Sequence of chain 1.A:
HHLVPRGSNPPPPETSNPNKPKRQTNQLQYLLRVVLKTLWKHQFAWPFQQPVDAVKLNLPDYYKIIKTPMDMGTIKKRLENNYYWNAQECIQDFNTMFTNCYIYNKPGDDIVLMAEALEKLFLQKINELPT

The protein below binds the small molecule below.
Small molecule (SMILES): CCN1C(=O)c2cccc3c(S(=O)(=O)NC4CCCCC4)ccc1c23

Binding-site contacts:
Ligand atom CAO contacts residue PHE56 of chain 1.A at 3.4 Å (hydrophobic).
Ligand atom CAC contacts residue ILE119 of chain 1.A at 3.9 Å (hydrophobic).
Ligand atom NAD contacts residue ILE119 of chain 1.A at 4.0 Å.
Ligand atom CAO contacts residue ILE119 of chain 1.A at 4.0 Å (hydrophobic).
Ligand atom CAG contacts residue PRO55 of chain 1.A at 3.9 Å (hydrophobic).
Ligand atom CAB contacts residue LEU67 of chain 1.A at 3.7 Å (hydrophobic).
Ligand atom CAB contacts residue ILE119 of chain 1.A at 3.9 Å (hydrophobic).
Ligand atom OAN contacts residue TYR70 of chain 1.A at 4.1 Å.
Ligand atom CAG contacts residue LEU65 of chain 1.A at 3.8 Å (hydrophobic).
Ligand atom CAA contacts residue ILE119 of chain 1.A at 4.0 Å (hydrophobic).
Ligand atom CAX contacts residue ASP118 of chain 1.A at 3.9 Å.
Ligand atom OAN contacts residue ASN113 of chain 1.A at 3.1 Å (h-bond).
Ligand atom CAE contacts residue ILE119 of chain 1.A at 3.9 Å (hydrophobic).
Ligand atom CAK contacts residue LEU67 of chain 1.A at 3.9 Å (hydrophobic).
Ligand atom CAE contacts residue LEU65 of chain 1.A at 4.0 Å (hydrophobic).
Ligand atom SAP contacts residue LEU65 of chain 1.A at 4.1 Å.
Ligand atom CAM contacts residue PRO55 of chain 1.A at 3.7 Å (hydrophobic).
Ligand atom CAU contacts residue TRP54 of chain 1.A at 3.6 Å (hydrophobic).
Ligand atom CAM contacts residue VAL60 of chain 1.A at 3.4 Å (hydrophobic).
Ligand atom OAR contacts residue LEU65 of chain 1.A at 3.5 Å.
Ligand atom CAF contacts residue ILE119 of chain 1.A at 4.1 Å (hydrophobic).
Ligand atom CAX contacts residue ILE119 of chain 1.A at 3.8 Å (hydrophobic).
Ligand atom CAF contacts residue PRO55 of chain 1.A at 3.6 Å (hydrophobic).
Ligand atom CAB contacts residue ASN113 of chain 1.A at 4.1 Å.
Ligand atom CAA contacts residue LEU67 of chain 1.A at 4.1 Å (hydrophobic).
Ligand atom CAX contacts residue MET122 of chain 1.A at 3.7 Å (hydrophobic).
Ligand atom CAL contacts residue LEU67 of chain 1.A at 3.6 Å (hydrophobic).
Ligand atom CAL contacts residue ASN113 of chain 1.A at 3.2 Å.
Ligand atom CAW contacts residue ASP118 of chain 1.A at 4.0 Å.
Ligand atom CAK contacts residue ASN113 of chain 1.A at 4.0 Å.
Ligand atom CAL contacts residue ILE119 of chain 1.A at 4.1 Å (hydrophobic).
Ligand atom CAW contacts residue MET122 of chain 1.A at 3.8 Å (hydrophobic).
Ligand atom CAF contacts residue LEU65 of chain 1.A at 3.7 Å (hydrophobic).
Ligand atom CAV contacts residue TRP54 of chain 1.A at 3.6 Å (hydrophobic).
Ligand atom CAC contacts residue ASN113 of chain 1.A at 4.0 Å.
Ligand atom CAY contacts residue ILE119 of chain 1.A at 4.0 Å (hydrophobic).
Ligand atom CAH contacts residue LEU65 of chain 1.A at 4.1 Å (hydrophobic).
Ligand atom CAO contacts residue PRO55 of chain 1.A at 3.5 Å (hydrophobic).
Ligand atom NAD contacts residue VAL60 of chain 1.A at 4.0 Å.
Ligand atom OAQ contacts residue TRP54 of chain 1.A at 3.4 Å.